Binding-site contacts:
Ligand atom O2 contacts residue THR44 of chain 1.B at 4.2 Å.
Ligand atom O3 contacts residue LEU101 of chain 1.B at 3.3 Å.
Ligand atom C1 contacts residue GLY43 of chain 1.B at 4.0 Å.
Ligand atom O1 contacts residue LEU101 of chain 1.B at 3.7 Å.
Ligand atom C1 contacts residue ALA8 of chain 1.B at 4.0 Å (hydrophobic).
Ligand atom O2 contacts residue TYR133 of chain 1.B at 3.2 Å (h-bond).
Ligand atom O1 contacts residue TYR133 of chain 1.B at 2.9 Å.
Ligand atom C1 contacts residue LEU101 of chain 1.B at 3.9 Å (hydrophobic).
Ligand atom O4 contacts residue THR45 of chain 1.B at 2.5 Å (h-bond).
Ligand atom C1 contacts residue LYS161 of chain 1.B at 3.0 Å.
Ligand atom O1 contacts residue LYS161 of chain 1.B at 3.5 Å (salt-bridge).
Ligand atom O3 contacts residue ALA8 of chain 1.B at 3.6 Å.
Ligand atom C1 contacts residue THR44 of chain 1.B at 3.6 Å.
Ligand atom O2 contacts residue THR45 of chain 1.B at 3.8 Å.
Ligand atom C2 contacts residue TYR133 of chain 1.B at 4.0 Å (hydrophobic).
Ligand atom O3 contacts residue LYS161 of chain 1.B at 3.1 Å (salt-bridge).
Ligand atom O2 contacts residue LYS161 of chain 1.B at 2.8 Å (salt-bridge).
Ligand atom O3 contacts residue GLY43 of chain 1.B at 4.0 Å.
Ligand atom O1 contacts residue GLY43 of chain 1.B at 4.0 Å.
Ligand atom C2 contacts residue THR44 of chain 1.B at 4.1 Å.
Ligand atom O3 contacts residue THR44 of chain 1.B at 4.2 Å.
Ligand atom O2 contacts residue ALA8 of chain 1.B at 4.3 Å.
Ligand atom O1 contacts residue THR44 of chain 1.B at 3.2 Å (h-bond).
Ligand atom C2 contacts residue THR45 of chain 1.B at 3.6 Å.
Ligand atom C2 contacts residue ALA8 of chain 1.B at 3.4 Å (hydrophobic).
Ligand atom C1 contacts residue TYR133 of chain 1.B at 3.9 Å (hydrophobic).
Ligand atom O4 contacts residue ALA8 of chain 1.B at 2.7 Å.
Ligand atom O4 contacts residue LYS161 of chain 1.B at 3.6 Å.
Ligand atom O4 contacts residue THR44 of chain 1.B at 4.2 Å.
Ligand atom C2 contacts residue LYS161 of chain 1.B at 2.7 Å.
Ligand atom O3 contacts residue VAL40 of chain 1.B at 3.5 Å.
Ligand atom O3 contacts residue ILE203 of chain 1.B at 3.9 Å.

A protein and the small-molecule ligand that binds it are described below.
Small molecule (SMILES): O=C([O-])C(=O)[O-]

Sequence of chain 1.B:
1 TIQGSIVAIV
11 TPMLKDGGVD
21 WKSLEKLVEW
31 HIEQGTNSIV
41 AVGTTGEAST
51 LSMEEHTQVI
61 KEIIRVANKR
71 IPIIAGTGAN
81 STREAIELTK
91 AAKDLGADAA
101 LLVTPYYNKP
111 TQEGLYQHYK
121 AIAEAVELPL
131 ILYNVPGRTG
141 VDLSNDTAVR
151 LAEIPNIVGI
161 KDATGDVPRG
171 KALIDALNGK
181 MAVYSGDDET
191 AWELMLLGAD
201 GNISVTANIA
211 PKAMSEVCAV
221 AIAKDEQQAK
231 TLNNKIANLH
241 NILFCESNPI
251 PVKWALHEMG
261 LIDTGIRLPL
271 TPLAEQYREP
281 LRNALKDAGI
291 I